Binding-site contacts:
Ligand atom C1 contacts residue VAL314 of chain 35.B at 4.4 Å (hydrophobic).
Ligand atom C8 contacts residue ILE281 of chain 35.B at 4.5 Å (hydrophobic).
Ligand atom C2 contacts residue ASN315 of chain 35.B at 2.5 Å.
Ligand atom C8 contacts residue ASN315 of chain 35.B at 3.5 Å.
Ligand atom C1 contacts residue ASN315 of chain 35.B at 1.4 Å.
Ligand atom C4 contacts residue ASN315 of chain 35.B at 4.3 Å.
Ligand atom C3 contacts residue ASN315 of chain 35.B at 3.8 Å.
Ligand atom O5 contacts residue ASN315 of chain 35.B at 2.4 Å (h-bond).
Ligand atom C7 contacts residue ASN315 of chain 35.B at 3.3 Å.
Ligand atom C6 contacts residue ASN315 of chain 35.B at 4.5 Å.
Ligand atom N2 contacts residue ASN315 of chain 35.B at 2.8 Å (h-bond).
Ligand atom O5 contacts residue THR313 of chain 35.B at 4.3 Å.
Ligand atom O7 contacts residue ASN315 of chain 35.B at 4.2 Å.
Ligand atom C5 contacts residue ASN315 of chain 35.B at 3.7 Å.
Ligand atom C6 contacts residue THR313 of chain 35.B at 4.5 Å.
Ligand atom O5 contacts residue VAL314 of chain 35.B at 3.8 Å.

Sequence of chain 35.B:
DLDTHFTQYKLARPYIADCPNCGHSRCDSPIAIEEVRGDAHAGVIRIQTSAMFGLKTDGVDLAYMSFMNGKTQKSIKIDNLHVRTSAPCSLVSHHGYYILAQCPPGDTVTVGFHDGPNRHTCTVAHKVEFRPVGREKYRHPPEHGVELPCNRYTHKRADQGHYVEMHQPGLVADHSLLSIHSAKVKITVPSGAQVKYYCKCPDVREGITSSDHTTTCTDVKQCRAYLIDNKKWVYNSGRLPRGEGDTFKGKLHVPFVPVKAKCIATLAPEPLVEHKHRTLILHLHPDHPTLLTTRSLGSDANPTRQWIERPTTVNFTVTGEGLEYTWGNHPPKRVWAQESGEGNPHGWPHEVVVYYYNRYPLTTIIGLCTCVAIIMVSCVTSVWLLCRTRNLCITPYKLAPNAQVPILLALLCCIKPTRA

This protein binds this small molecule.
Small molecule (SMILES): CC(=O)N[C@@H]1[C@@H](O)[C@H](O)[C@@H](CO)O[C@H]1O